Binding-site contacts:
Ligand atom O5 contacts residue TYR60 of chain 1.D at 3.9 Å.
Ligand atom O7 contacts residue ARG65 of chain 1.D at 3.5 Å.
Ligand atom O7 contacts residue VAL28 of chain 1.D at 3.3 Å.
Ligand atom C2 contacts residue ASN61 of chain 1.D at 2.5 Å.
Ligand atom C2 contacts residue PHE5 of chain 1.D at 3.8 Å (hydrophobic).
Ligand atom C6 contacts residue FUC1 of chain 1.N at 2.6 Å.
Ligand atom C2 contacts residue ASP29 of chain 1.D at 3.7 Å.
Ligand atom O7 contacts residue ASN61 of chain 1.D at 3.0 Å (h-bond).
Ligand atom O6 contacts residue PHE7 of chain 1.D at 3.5 Å.
Ligand atom N2 contacts residue ASP29 of chain 1.D at 2.8 Å (salt-bridge).
Ligand atom O3 contacts residue LYS10 of chain 1.D at 3.8 Å.
Ligand atom C6 contacts residue PHE7 of chain 1.D at 3.8 Å (hydrophobic).
Ligand atom C8 contacts residue ASP29 of chain 1.D at 3.5 Å.
Ligand atom C8 contacts residue ARG65 of chain 1.D at 3.9 Å.
Ligand atom C1 contacts residue PHE7 of chain 1.D at 4.0 Å (hydrophobic).
Ligand atom C7 contacts residue ASN61 of chain 1.D at 3.1 Å.
Ligand atom C3 contacts residue ASN61 of chain 1.D at 3.8 Å.
Ligand atom C4 contacts residue PHE5 of chain 1.D at 4.0 Å (hydrophobic).
Ligand atom C6 contacts residue THR24 of chain 1.D at 3.8 Å.
Ligand atom C7 contacts residue ASP29 of chain 1.D at 3.6 Å.
Ligand atom C2 contacts residue PHE7 of chain 1.D at 3.8 Å (hydrophobic).
Ligand atom C6 contacts residue PHE5 of chain 1.D at 3.8 Å (hydrophobic).
Ligand atom C1 contacts residue PHE5 of chain 1.D at 3.9 Å (hydrophobic).
Ligand atom C5 contacts residue ASN61 of chain 1.D at 3.6 Å.
Ligand atom N2 contacts residue ASN61 of chain 1.D at 2.9 Å (h-bond).
Ligand atom O6 contacts residue PHE5 of chain 1.D at 3.8 Å.
Ligand atom C1 contacts residue THR63 of chain 1.D at 3.9 Å.
Ligand atom C3 contacts residue PHE5 of chain 1.D at 4.0 Å (hydrophobic).
Ligand atom O6 contacts residue FUC1 of chain 1.N at 1.8 Å.
Ligand atom O6 contacts residue THR24 of chain 1.D at 3.9 Å.
Ligand atom O5 contacts residue ASN61 of chain 1.D at 2.3 Å (h-bond).
Ligand atom C5 contacts residue FUC1 of chain 1.N at 4.0 Å.
Ligand atom O4 contacts residue LYS10 of chain 1.D at 3.4 Å (salt-bridge).
Ligand atom O5 contacts residue PHE5 of chain 1.D at 3.6 Å.
Ligand atom C5 contacts residue PHE7 of chain 1.D at 3.7 Å (hydrophobic).
Ligand atom C1 contacts residue ASN61 of chain 1.D at 1.4 Å.
Ligand atom C1 contacts residue PHE7 of chain 1.D at 3.6 Å (hydrophobic).
Ligand atom C8 contacts residue PHE5 of chain 1.D at 3.8 Å (hydrophobic).
Ligand atom C3 contacts residue ASP29 of chain 1.D at 3.7 Å.
Ligand atom C6 contacts residue PHE7 of chain 1.D at 3.7 Å (hydrophobic).

A protein and the small-molecule ligand that binds it are described below.
Small molecule (SMILES): CC(=O)N[C@H]1[C@H](O[C@H]2[C@H](O)[C@@H](NC(C)=O)CO[C@@H]2CO)O[C@H](CO)[C@@H](O[C@@H]2O[C@H](CO[C@H]3O[C@H](CO)[C@@H](O)[C@H](O)[C@@H]3O[C@@H]3O[C@H](CO)[C@@H](O)[C@H](O)[C@H]3NC(C)=O)[C@@H](O)[C@H](O[C@H]3O[C@H](CO)[C@@H](O)[C@H](O)[C@@H]3O[C@@H]3O[C@H](CO)[C@@H](O)[C@H](O)[C@H]3NC(C)=O)[C@@H]2O)[C@@H]1O

Sequence of chain 1.D:
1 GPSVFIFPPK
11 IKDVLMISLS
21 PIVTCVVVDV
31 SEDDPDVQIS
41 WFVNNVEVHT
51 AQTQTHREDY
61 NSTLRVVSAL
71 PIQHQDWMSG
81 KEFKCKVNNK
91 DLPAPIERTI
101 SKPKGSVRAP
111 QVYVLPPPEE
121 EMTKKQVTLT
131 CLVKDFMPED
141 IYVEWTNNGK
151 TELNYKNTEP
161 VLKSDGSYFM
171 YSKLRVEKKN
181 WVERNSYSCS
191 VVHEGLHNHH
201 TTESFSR